A protein and the small-molecule ligand that binds it are described below.
Small molecule (SMILES): N[C@@H](CCCC[NH3+])C(=O)O

Sequence of chain 1.D:
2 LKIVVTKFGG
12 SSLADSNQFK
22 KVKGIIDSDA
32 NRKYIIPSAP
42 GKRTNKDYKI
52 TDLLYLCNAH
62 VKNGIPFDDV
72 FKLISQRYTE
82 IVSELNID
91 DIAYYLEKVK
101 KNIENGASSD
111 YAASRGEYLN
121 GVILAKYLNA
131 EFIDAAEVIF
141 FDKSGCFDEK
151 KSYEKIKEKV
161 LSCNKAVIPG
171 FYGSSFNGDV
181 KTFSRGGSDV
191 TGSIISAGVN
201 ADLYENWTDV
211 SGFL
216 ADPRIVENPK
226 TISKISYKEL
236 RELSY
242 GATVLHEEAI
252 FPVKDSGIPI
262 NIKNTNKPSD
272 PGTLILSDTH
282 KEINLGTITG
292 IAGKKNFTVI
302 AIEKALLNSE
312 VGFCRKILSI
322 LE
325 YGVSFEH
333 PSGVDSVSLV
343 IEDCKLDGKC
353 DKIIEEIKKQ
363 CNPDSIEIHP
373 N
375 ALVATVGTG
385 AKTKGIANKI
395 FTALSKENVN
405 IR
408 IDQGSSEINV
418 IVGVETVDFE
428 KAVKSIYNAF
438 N

Sequence of chain 1.C:
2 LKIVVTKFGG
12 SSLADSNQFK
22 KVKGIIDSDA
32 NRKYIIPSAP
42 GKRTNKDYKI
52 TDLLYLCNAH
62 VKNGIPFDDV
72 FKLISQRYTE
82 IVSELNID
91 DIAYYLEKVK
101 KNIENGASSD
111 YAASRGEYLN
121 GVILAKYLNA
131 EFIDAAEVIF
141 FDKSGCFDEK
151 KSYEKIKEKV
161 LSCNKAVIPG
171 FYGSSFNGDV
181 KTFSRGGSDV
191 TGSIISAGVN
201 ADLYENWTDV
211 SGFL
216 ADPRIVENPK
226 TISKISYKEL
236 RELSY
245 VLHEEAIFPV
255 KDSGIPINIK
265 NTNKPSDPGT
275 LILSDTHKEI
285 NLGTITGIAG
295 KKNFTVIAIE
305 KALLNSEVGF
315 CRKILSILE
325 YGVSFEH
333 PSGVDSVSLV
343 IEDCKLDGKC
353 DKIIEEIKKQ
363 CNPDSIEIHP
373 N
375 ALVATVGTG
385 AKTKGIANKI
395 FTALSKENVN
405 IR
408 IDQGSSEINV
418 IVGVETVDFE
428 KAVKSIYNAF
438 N

Binding-site contacts:
Ligand atom C contacts residue PHE329 of chain 1.D at 4.0 Å (hydrophobic).
Ligand atom CG contacts residue ASN309 of chain 1.C at 2.9 Å.
Ligand atom CE contacts residue TYR240 of chain 1.D at 3.1 Å (hydrophobic).
Ligand atom CE contacts residue PHE329 of chain 1.D at 4.0 Å (hydrophobic).
Ligand atom N contacts residue ASN309 of chain 1.C at 3.3 Å (h-bond).
Ligand atom C contacts residue VAL312 of chain 1.C at 4.0 Å (hydrophobic).
Ligand atom CA contacts residue CYS315 of chain 1.C at 4.0 Å (hydrophobic).
Ligand atom CG contacts residue PHE329 of chain 1.D at 4.0 Å (hydrophobic).
Ligand atom C contacts residue PHE314 of chain 1.C at 4.1 Å (hydrophobic).
Ligand atom CA contacts residue ASN309 of chain 1.C at 3.9 Å.
Ligand atom CD contacts residue PHE329 of chain 1.D at 4.0 Å (hydrophobic).
Ligand atom N contacts residue VAL312 of chain 1.C at 3.4 Å.
Ligand atom CD contacts residue GLY335 of chain 1.C at 4.0 Å.
Ligand atom CD contacts residue TYR240 of chain 1.D at 4.4 Å (hydrophobic).
Ligand atom CA contacts residue PHE329 of chain 1.D at 4.4 Å (hydrophobic).
Ligand atom OXT contacts residue CYS315 of chain 1.C at 3.1 Å (h-bond).
Ligand atom N contacts residue PHE329 of chain 1.D at 4.2 Å.
Ligand atom CD contacts residue GLU330 of chain 1.D at 3.3 Å.
Ligand atom NZ contacts residue HIS331 of chain 1.D at 3.9 Å.
Ligand atom NZ contacts residue SER334 of chain 1.C at 3.2 Å.
Ligand atom CE contacts residue GLY335 of chain 1.C at 3.8 Å.
Ligand atom CA contacts residue VAL312 of chain 1.C at 4.3 Å (hydrophobic).
Ligand atom CE contacts residue SER334 of chain 1.C at 4.0 Å.
Ligand atom NZ contacts residue TYR240 of chain 1.D at 3.7 Å.
Ligand atom CB contacts residue ASN309 of chain 1.C at 4.0 Å.
Ligand atom CE contacts residue GLU330 of chain 1.D at 2.8 Å.
Ligand atom C contacts residue CYS315 of chain 1.C at 3.4 Å (hydrophobic).
Ligand atom CD contacts residue SER334 of chain 1.C at 3.5 Å.
Ligand atom O contacts residue GLY313 of chain 1.C at 3.9 Å.
Ligand atom O contacts residue VAL312 of chain 1.C at 4.0 Å.
Ligand atom NZ contacts residue GLU330 of chain 1.D at 2.4 Å (salt-bridge).
Ligand atom OXT contacts residue PHE329 of chain 1.D at 3.1 Å.
Ligand atom NZ contacts residue ASN309 of chain 1.C at 4.1 Å.
Ligand atom O contacts residue CYS315 of chain 1.C at 3.0 Å (h-bond).
Ligand atom CD contacts residue ASN309 of chain 1.C at 3.8 Å.
Ligand atom O contacts residue PHE314 of chain 1.C at 3.0 Å (h-bond).
Ligand atom CE contacts residue ASN309 of chain 1.C at 3.2 Å.
Ligand atom CB contacts residue PHE329 of chain 1.D at 3.9 Å (hydrophobic).
Ligand atom NZ contacts residue GLY335 of chain 1.C at 3.1 Å (h-bond).
Ligand atom CB contacts residue CYS315 of chain 1.C at 3.5 Å (hydrophobic).